Sequence of chain 1.F:
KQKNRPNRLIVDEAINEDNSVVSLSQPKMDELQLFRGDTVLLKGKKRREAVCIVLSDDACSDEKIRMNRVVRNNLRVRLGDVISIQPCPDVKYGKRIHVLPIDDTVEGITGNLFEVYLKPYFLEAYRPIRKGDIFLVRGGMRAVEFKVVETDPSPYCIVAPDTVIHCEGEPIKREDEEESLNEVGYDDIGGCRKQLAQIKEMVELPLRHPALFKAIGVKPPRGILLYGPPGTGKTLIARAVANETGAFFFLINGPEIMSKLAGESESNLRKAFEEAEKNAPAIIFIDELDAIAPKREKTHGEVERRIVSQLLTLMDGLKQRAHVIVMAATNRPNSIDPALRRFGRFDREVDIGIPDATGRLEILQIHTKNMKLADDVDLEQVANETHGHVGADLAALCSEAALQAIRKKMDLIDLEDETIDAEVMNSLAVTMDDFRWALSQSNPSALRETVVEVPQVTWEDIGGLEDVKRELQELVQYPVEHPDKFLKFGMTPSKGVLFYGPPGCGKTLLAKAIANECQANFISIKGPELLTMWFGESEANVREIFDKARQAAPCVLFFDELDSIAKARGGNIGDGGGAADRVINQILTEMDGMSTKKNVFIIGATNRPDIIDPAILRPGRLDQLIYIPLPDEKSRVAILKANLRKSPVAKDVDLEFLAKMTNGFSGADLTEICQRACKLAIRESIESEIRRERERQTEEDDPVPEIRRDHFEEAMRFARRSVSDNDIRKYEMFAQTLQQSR

Binding-site contacts:
Ligand atom O1G contacts residue GLY521 of chain 1.E at 3.5 Å.
Ligand atom O2G contacts residue ARG635 of chain 1.F at 1.3 Å (salt-bridge).
Ligand atom C8 contacts residue GLY684 of chain 1.E at 3.6 Å.
Ligand atom C8 contacts residue ALA685 of chain 1.E at 3.8 Å (hydrophobic).
Ligand atom O2A contacts residue THR525 of chain 1.E at 4.0 Å.
Ligand atom O3G contacts residue ARG635 of chain 1.F at 3.5 Å (salt-bridge).
Ligand atom O2B contacts residue LYS524 of chain 1.E at 3.7 Å.
Ligand atom N7 contacts residue GLY523 of chain 1.E at 3.5 Å (h-bond).
Ligand atom C6 contacts residue ILE656 of chain 1.E at 4.0 Å (hydrophobic).
Ligand atom N6 contacts residue ILE656 of chain 1.E at 3.8 Å.
Ligand atom N3 contacts residue LEU526 of chain 1.E at 3.6 Å.
Ligand atom N9 contacts residue LEU526 of chain 1.E at 4.0 Å.
Ligand atom C4 contacts residue LEU526 of chain 1.E at 3.6 Å (hydrophobic).
Ligand atom N1 contacts residue ILE479 of chain 1.E at 3.7 Å.
Ligand atom N1 contacts residue GLY480 of chain 1.E at 3.2 Å (h-bond).
Ligand atom C8 contacts residue GLY523 of chain 1.E at 3.8 Å.
Ligand atom O3A contacts residue LYS524 of chain 1.E at 3.8 Å.
Ligand atom N1 contacts residue ILE656 of chain 1.E at 3.9 Å.
Ligand atom N7 contacts residue GLY684 of chain 1.E at 4.0 Å.
Ligand atom PG contacts residue ARG635 of chain 1.F at 2.8 Å.
Ligand atom O3A contacts residue GLY523 of chain 1.E at 3.3 Å (h-bond).
Ligand atom O2A contacts residue GLY523 of chain 1.E at 3.5 Å.
Ligand atom O4' contacts residue ALA685 of chain 1.E at 3.6 Å.
Ligand atom O3G contacts residue GLY521 of chain 1.E at 3.5 Å (h-bond).
Ligand atom C2 contacts residue GLY480 of chain 1.E at 4.0 Å.
Ligand atom C2 contacts residue LEU526 of chain 1.E at 4.0 Å (hydrophobic).
Ligand atom O2A contacts residue LEU526 of chain 1.E at 3.7 Å.
Ligand atom N1 contacts residue ASP478 of chain 1.E at 3.9 Å.
Ligand atom N3B contacts residue ARG635 of chain 1.F at 4.0 Å.
Ligand atom C2' contacts residue LEU526 of chain 1.E at 3.8 Å (hydrophobic).
Ligand atom O1G contacts residue ARG635 of chain 1.F at 3.5 Å (salt-bridge).
Ligand atom O3A contacts residue CYS522 of chain 1.E at 3.9 Å.
Ligand atom O2A contacts residue LYS524 of chain 1.E at 4.0 Å.
Ligand atom O1B contacts residue CYS522 of chain 1.E at 3.8 Å.
Ligand atom N6 contacts residue GLY480 of chain 1.E at 3.5 Å (h-bond).
Ligand atom O2B contacts residue THR525 of chain 1.E at 3.2 Å (h-bond).
Ligand atom N7 contacts residue CYS522 of chain 1.E at 3.6 Å.
Ligand atom O1B contacts residue GLY521 of chain 1.E at 2.9 Å (h-bond).
Ligand atom N9 contacts residue GLY684 of chain 1.E at 3.9 Å.
Ligand atom C2 contacts residue ASP478 of chain 1.E at 3.2 Å.

The protein below binds the small molecule below.
Small molecule (SMILES): Nc1ncnc2c1ncn2[C@@H]1O[C@H](CO[P](=O)(O)O[P](=O)(O)NP(=O)(O)O)[C@@H](O)[C@H]1O

Sequence of chain 1.E:
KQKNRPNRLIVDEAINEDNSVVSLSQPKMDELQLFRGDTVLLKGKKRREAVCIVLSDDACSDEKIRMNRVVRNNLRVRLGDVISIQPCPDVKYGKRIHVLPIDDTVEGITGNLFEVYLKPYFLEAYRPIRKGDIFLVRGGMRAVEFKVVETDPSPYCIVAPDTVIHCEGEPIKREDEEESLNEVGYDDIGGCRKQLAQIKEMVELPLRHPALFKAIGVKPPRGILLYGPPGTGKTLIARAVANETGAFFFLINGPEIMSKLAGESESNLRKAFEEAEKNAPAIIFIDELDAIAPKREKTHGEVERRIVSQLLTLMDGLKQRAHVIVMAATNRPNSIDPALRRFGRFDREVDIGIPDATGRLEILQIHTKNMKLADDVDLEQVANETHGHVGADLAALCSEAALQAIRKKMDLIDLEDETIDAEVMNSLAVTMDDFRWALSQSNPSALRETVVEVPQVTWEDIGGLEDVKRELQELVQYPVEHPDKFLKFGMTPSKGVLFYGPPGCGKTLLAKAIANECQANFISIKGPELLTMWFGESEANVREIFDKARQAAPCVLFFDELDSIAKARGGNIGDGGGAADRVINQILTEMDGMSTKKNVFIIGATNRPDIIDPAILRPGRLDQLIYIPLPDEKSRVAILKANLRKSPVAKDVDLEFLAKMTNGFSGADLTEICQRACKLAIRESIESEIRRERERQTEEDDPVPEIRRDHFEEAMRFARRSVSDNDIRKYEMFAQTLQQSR